This small molecule binds to this protein.
Small molecule (SMILES): CC(=O)N[C@@H]1[C@@H](O)[C@H](O)[C@@H](CO)O[C@H]1O

Sequence of chain 1.A:
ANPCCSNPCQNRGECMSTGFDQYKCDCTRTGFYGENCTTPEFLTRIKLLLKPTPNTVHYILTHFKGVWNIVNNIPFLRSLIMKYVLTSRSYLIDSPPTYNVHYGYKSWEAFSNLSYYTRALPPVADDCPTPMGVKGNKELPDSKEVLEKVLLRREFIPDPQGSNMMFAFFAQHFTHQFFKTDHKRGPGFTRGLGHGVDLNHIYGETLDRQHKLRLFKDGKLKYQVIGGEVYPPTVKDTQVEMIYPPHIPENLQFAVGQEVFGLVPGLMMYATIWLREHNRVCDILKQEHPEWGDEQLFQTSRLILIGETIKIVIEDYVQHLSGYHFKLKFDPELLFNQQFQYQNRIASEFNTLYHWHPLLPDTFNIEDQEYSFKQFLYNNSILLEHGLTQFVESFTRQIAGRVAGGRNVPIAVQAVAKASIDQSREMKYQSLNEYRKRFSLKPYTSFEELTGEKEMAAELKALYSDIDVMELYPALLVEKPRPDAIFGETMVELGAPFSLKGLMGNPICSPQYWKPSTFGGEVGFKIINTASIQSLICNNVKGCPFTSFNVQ

Binding-site contacts:
Ligand atom O6 contacts residue ILE382 of chain 1.A at 3.5 Å.
Ligand atom C1 contacts residue ASN379 of chain 1.A at 1.4 Å.
Ligand atom O5 contacts residue ASN379 of chain 1.A at 2.4 Å (h-bond).
Ligand atom O7 contacts residue GLN375 of chain 1.A at 3.6 Å.
Ligand atom C4 contacts residue ASN379 of chain 1.A at 4.2 Å.
Ligand atom O6 contacts residue GLU385 of chain 1.A at 4.2 Å.
Ligand atom C5 contacts residue SER381 of chain 1.A at 4.2 Å.
Ligand atom O6 contacts residue TYR371 of chain 1.A at 3.9 Å.
Ligand atom C3 contacts residue ASN379 of chain 1.A at 3.7 Å.
Ligand atom C7 contacts residue GLN375 of chain 1.A at 4.3 Å.
Ligand atom C2 contacts residue GLN375 of chain 1.A at 4.5 Å.
Ligand atom C6 contacts residue SER381 of chain 1.A at 4.2 Å.
Ligand atom C5 contacts residue ILE382 of chain 1.A at 4.4 Å (hydrophobic).
Ligand atom C1 contacts residue SER381 of chain 1.A at 4.4 Å.
Ligand atom O6 contacts residue SER381 of chain 1.A at 4.4 Å.
Ligand atom O5 contacts residue SER381 of chain 1.A at 4.2 Å.
Ligand atom C2 contacts residue ASN379 of chain 1.A at 2.4 Å.
Ligand atom C7 contacts residue ASN379 of chain 1.A at 3.3 Å.
Ligand atom C8 contacts residue ASN379 of chain 1.A at 4.2 Å.
Ligand atom C1 contacts residue GLN375 of chain 1.A at 4.3 Å.
Ligand atom C1 contacts residue ILE382 of chain 1.A at 4.0 Å (hydrophobic).
Ligand atom N2 contacts residue ASN379 of chain 1.A at 2.8 Å (h-bond).
Ligand atom O7 contacts residue ASN379 of chain 1.A at 3.6 Å (h-bond).
Ligand atom O7 contacts residue LYS374 of chain 1.A at 4.3 Å.
Ligand atom O5 contacts residue ILE382 of chain 1.A at 3.3 Å.
Ligand atom C5 contacts residue ASN379 of chain 1.A at 3.7 Å.